Binding-site contacts:
Ligand atom O4 contacts residue ILE427 of chain 1.A at 4.2 Å.
Ligand atom O7 contacts residue ILE427 of chain 1.A at 3.6 Å.
Ligand atom C3 contacts residue ASN377 of chain 1.A at 3.8 Å.
Ligand atom O6 contacts residue ALA348 of chain 1.A at 3.4 Å (h-bond).
Ligand atom C6 contacts residue THR425 of chain 1.A at 4.2 Å.
Ligand atom O3 contacts residue THR426 of chain 1.A at 4.3 Å.
Ligand atom C7 contacts residue GLY420 of chain 1.A at 3.5 Å.
Ligand atom N2 contacts residue ASN377 of chain 1.A at 3.0 Å (h-bond).
Ligand atom C1 contacts residue GLY420 of chain 1.A at 3.8 Å.
Ligand atom O5 contacts residue THR425 of chain 1.A at 4.1 Å.
Ligand atom O7 contacts residue THR376 of chain 1.A at 3.9 Å.
Ligand atom O6 contacts residue LEU351 of chain 1.A at 4.1 Å.
Ligand atom O7 contacts residue THR428 of chain 1.A at 3.4 Å (h-bond).
Ligand atom C6 contacts residue ALA348 of chain 1.A at 3.2 Å (hydrophobic).
Ligand atom C7 contacts residue THR428 of chain 1.A at 4.2 Å.
Ligand atom N2 contacts residue GLY420 of chain 1.A at 2.9 Å (h-bond).
Ligand atom O4 contacts residue PRO422 of chain 1.A at 3.8 Å.
Ligand atom O5 contacts residue THR426 of chain 1.A at 4.1 Å.
Ligand atom N2 contacts residue ALA348 of chain 1.A at 4.2 Å.
Ligand atom O5 contacts residue ASN377 of chain 1.A at 2.2 Å (h-bond).
Ligand atom C2 contacts residue GLY420 of chain 1.A at 3.9 Å.
Ligand atom C5 contacts residue ASN377 of chain 1.A at 3.5 Å.
Ligand atom C2 contacts residue ASN377 of chain 1.A at 2.5 Å.
Ligand atom O7 contacts residue ASN377 of chain 1.A at 3.2 Å (h-bond).
Ligand atom C6 contacts residue LEU351 of chain 1.A at 4.0 Å (hydrophobic).
Ligand atom C7 contacts residue ASN377 of chain 1.A at 3.5 Å.
Ligand atom C8 contacts residue ALA348 of chain 1.A at 3.9 Å (hydrophobic).
Ligand atom C7 contacts residue ALA348 of chain 1.A at 3.7 Å (hydrophobic).
Ligand atom O4 contacts residue THR426 of chain 1.A at 4.2 Å.
Ligand atom C4 contacts residue ASN377 of chain 1.A at 4.2 Å.
Ligand atom O7 contacts residue THR426 of chain 1.A at 4.1 Å.
Ligand atom O7 contacts residue ALA348 of chain 1.A at 3.7 Å.
Ligand atom O6 contacts residue THR425 of chain 1.A at 3.3 Å (h-bond).
Ligand atom C8 contacts residue THR428 of chain 1.A at 4.2 Å.
Ligand atom O5 contacts residue LEU351 of chain 1.A at 3.9 Å.
Ligand atom C1 contacts residue ASN377 of chain 1.A at 1.4 Å.
Ligand atom O7 contacts residue GLY420 of chain 1.A at 4.0 Å.
Ligand atom C2 contacts residue THR426 of chain 1.A at 3.8 Å.
Ligand atom O6 contacts residue THR425 of chain 1.A at 4.3 Å.
Ligand atom O2 contacts residue THR428 of chain 1.A at 3.9 Å.

Sequence of chain 1.A:
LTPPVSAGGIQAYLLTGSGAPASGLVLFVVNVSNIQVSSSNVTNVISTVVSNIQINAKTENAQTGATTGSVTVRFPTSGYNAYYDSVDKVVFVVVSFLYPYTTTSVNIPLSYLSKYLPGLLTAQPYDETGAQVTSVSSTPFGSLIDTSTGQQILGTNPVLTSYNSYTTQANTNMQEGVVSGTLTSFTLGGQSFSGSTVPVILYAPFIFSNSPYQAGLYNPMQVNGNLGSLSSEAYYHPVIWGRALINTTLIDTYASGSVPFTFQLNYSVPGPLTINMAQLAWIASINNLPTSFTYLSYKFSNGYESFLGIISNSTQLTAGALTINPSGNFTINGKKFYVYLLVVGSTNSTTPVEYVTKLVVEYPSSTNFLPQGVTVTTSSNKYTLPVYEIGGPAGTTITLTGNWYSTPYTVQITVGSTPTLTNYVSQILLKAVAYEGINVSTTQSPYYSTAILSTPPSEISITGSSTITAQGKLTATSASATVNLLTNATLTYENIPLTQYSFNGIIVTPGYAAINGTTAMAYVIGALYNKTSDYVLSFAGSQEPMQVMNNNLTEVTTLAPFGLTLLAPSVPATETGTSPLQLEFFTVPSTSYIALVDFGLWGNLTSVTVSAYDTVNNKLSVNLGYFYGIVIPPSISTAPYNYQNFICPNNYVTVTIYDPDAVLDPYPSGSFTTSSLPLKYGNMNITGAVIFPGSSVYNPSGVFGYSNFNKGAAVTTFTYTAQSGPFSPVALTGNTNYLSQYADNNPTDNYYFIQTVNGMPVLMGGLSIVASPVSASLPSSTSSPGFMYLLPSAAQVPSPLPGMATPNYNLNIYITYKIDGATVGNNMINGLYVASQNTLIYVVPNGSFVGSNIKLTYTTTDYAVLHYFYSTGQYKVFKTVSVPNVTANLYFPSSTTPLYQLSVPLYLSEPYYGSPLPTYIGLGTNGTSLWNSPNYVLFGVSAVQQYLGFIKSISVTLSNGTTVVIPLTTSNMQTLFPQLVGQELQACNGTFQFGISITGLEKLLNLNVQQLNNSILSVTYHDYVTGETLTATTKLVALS

This protein binds this small molecule.
Small molecule (SMILES): CC(=O)N[C@H]1[C@H](O[C@H]2[C@H](O)[C@@H](NC(C)=O)CO[C@@H]2CO)O[C@H](CO[C@H]2O[C@H](CO)[C@@H](O)[C@H](O)[C@@H]2O)[C@@H](O[C@H]2O[C@H](CO)[C@@H](O)[C@H](O)[C@@H]2O)[C@@H]1O[C@@H]1O[C@H](CS(=O)(=O)O)[C@@H](O[C@@H]2O[C@H](CO)[C@@H](O)[C@H](O)[C@H]2O)[C@H](O)[C@H]1O